A small-molecule ligand and the protein it binds are described below.
Small molecule (SMILES): CC(=O)N[C@H]1[C@H](O[C@H]2[C@H](O)[C@@H](NC(C)=O)CO[C@@H]2CO)O[C@H](CO[C@H]2O[C@H](CO)[C@@H](O)[C@H](O)[C@@H]2O)[C@@H](O[C@H]2O[C@H](CO)[C@@H](O)[C@H](O)[C@@H]2O)[C@@H]1O[C@@H]1O[C@H](CS(=O)(=O)O)[C@@H](O)[C@H](O)[C@H]1O

Binding-site contacts:
Ligand atom C8 contacts residue ASN737 of chain 1.A at 3.1 Å.
Ligand atom C1 contacts residue TYR735 of chain 1.A at 3.8 Å (hydrophobic).
Ligand atom C5 contacts residue ASN714 of chain 1.A at 3.7 Å.
Ligand atom O5 contacts residue TYR735 of chain 1.A at 4.3 Å.
Ligand atom O7 contacts residue TYR735 of chain 1.A at 3.5 Å.
Ligand atom O5 contacts residue VAL732 of chain 1.A at 4.4 Å.
Ligand atom O6 contacts residue ASN737 of chain 1.A at 3.5 Å (h-bond).
Ligand atom C7 contacts residue ASN714 of chain 1.A at 3.5 Å.
Ligand atom C6 contacts residue TYR735 of chain 1.A at 4.3 Å (hydrophobic).
Ligand atom N2 contacts residue ASN737 of chain 1.A at 4.3 Å.
Ligand atom C2 contacts residue ASN714 of chain 1.A at 2.6 Å.
Ligand atom C7 contacts residue TYR735 of chain 1.A at 4.5 Å (hydrophobic).
Ligand atom C6 contacts residue ASN737 of chain 1.A at 3.4 Å.
Ligand atom N2 contacts residue ASN714 of chain 1.A at 3.0 Å (h-bond).
Ligand atom C3 contacts residue TYR735 of chain 1.A at 4.0 Å (hydrophobic).
Ligand atom C5 contacts residue TYR735 of chain 1.A at 3.9 Å (hydrophobic).
Ligand atom C8 contacts residue ASN712 of chain 1.A at 4.1 Å.
Ligand atom C6 contacts residue VAL732 of chain 1.A at 4.3 Å (hydrophobic).
Ligand atom N2 contacts residue TYR735 of chain 1.A at 4.3 Å.
Ligand atom C3 contacts residue ASN714 of chain 1.A at 3.9 Å.
Ligand atom O5 contacts residue ASN714 of chain 1.A at 2.5 Å (h-bond).
Ligand atom C4 contacts residue ASN714 of chain 1.A at 4.4 Å.
Ligand atom O7 contacts residue ASN714 of chain 1.A at 3.4 Å (h-bond).
Ligand atom C2 contacts residue TYR735 of chain 1.A at 4.2 Å (hydrophobic).
Ligand atom O4 contacts residue TYR735 of chain 1.A at 4.3 Å.
Ligand atom C1 contacts residue ASN714 of chain 1.A at 1.5 Å.
Ligand atom C7 contacts residue ASN737 of chain 1.A at 4.0 Å.

Sequence of chain 1.A:
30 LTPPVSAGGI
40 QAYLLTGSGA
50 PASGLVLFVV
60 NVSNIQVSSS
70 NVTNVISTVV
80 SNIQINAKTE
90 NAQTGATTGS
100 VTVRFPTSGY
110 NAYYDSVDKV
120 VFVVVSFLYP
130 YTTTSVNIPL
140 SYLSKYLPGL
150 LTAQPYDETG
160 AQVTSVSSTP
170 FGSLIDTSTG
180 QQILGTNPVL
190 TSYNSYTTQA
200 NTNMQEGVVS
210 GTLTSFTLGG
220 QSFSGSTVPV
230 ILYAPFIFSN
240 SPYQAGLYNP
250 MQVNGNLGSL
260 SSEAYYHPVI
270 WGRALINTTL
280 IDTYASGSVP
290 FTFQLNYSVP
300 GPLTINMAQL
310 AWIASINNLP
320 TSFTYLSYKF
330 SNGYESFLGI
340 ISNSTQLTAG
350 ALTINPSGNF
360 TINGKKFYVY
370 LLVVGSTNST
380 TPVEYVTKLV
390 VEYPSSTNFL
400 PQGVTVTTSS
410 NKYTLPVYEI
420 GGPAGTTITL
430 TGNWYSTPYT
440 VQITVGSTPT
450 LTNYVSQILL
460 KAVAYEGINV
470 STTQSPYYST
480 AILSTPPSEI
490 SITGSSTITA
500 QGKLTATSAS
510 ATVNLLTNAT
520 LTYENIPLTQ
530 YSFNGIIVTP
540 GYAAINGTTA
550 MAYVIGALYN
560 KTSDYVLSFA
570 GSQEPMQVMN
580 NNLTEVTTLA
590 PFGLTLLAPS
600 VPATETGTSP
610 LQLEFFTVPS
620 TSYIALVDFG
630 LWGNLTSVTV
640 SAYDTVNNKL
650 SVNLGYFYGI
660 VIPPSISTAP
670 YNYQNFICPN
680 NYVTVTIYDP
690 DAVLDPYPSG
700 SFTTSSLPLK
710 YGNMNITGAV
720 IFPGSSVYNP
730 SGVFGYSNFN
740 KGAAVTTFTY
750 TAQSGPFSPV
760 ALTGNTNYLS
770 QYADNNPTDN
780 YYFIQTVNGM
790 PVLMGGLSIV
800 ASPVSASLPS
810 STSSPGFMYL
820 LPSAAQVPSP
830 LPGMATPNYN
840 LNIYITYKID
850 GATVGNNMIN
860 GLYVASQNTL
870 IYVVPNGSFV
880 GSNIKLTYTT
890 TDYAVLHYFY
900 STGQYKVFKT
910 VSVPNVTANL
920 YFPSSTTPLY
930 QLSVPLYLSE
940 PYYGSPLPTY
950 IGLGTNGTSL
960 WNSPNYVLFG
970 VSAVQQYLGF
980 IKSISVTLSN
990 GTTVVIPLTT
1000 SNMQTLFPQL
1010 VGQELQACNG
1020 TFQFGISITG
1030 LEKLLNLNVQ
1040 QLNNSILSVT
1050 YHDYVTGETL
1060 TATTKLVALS